Sequence of chain 1.A:
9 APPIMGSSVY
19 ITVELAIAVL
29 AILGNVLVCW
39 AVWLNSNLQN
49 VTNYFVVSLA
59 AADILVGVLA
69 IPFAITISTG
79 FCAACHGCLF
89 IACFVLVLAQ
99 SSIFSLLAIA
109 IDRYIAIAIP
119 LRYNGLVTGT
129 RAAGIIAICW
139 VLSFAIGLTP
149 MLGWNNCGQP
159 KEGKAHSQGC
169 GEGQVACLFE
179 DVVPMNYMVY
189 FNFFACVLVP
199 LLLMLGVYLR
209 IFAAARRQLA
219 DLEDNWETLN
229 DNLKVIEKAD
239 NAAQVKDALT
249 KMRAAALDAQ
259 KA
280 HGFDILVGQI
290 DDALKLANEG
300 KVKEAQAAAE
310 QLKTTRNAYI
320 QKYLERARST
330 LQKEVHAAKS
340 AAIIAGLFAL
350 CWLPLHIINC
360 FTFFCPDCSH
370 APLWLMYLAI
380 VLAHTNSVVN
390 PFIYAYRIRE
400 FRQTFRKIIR

Binding-site contacts:
Ligand atom N13 contacts residue MET375 of chain 1.A at 3.8 Å.
Ligand atom C20 contacts residue LEU354 of chain 1.A at 3.6 Å (hydrophobic).
Ligand atom C23 contacts residue MET186 of chain 1.A at 3.8 Å (hydrophobic).
Ligand atom N15 contacts residue GLU178 of chain 1.A at 2.8 Å (salt-bridge).
Ligand atom C20 contacts residue PHE177 of chain 1.A at 3.8 Å (hydrophobic).
Ligand atom C14 contacts residue PHE177 of chain 1.A at 3.4 Å (hydrophobic).
Ligand atom N10 contacts residue ILE379 of chain 1.A at 4.0 Å.
Ligand atom C24 contacts residue HIS355 of chain 1.A at 3.3 Å.
Ligand atom N12 contacts residue PHE177 of chain 1.A at 3.5 Å.
Ligand atom C23 contacts residue TRP351 of chain 1.A at 3.6 Å (hydrophobic).
Ligand atom N17 contacts residue PHE177 of chain 1.A at 3.6 Å.
Ligand atom C5 contacts residue HIS369 of chain 1.A at 3.9 Å.
Ligand atom C23 contacts residue LEU94 of chain 1.A at 3.6 Å (hydrophobic).
Ligand atom N13 contacts residue GLU178 of chain 1.A at 3.8 Å.
Ligand atom C21 contacts residue MET186 of chain 1.A at 3.6 Å (hydrophobic).
Ligand atom C22 contacts residue LEU354 of chain 1.A at 3.7 Å (hydrophobic).
Ligand atom N13 contacts residue PHE177 of chain 1.A at 3.5 Å.
Ligand atom C14 contacts residue GLU178 of chain 1.A at 3.8 Å.
Ligand atom C9 contacts residue PHE177 of chain 1.A at 3.6 Å (hydrophobic).
Ligand atom N17 contacts residue LEU354 of chain 1.A at 3.8 Å.
Ligand atom O25 contacts residue MET186 of chain 1.A at 3.3 Å.
Ligand atom C23 contacts residue HIS355 of chain 1.A at 3.9 Å.
Ligand atom C14 contacts residue MET375 of chain 1.A at 3.8 Å (hydrophobic).
Ligand atom N12 contacts residue ILE379 of chain 1.A at 3.8 Å.
Ligand atom N15 contacts residue MET375 of chain 1.A at 3.5 Å.
Ligand atom N19 contacts residue PHE177 of chain 1.A at 3.8 Å.
Ligand atom C22 contacts residue TRP351 of chain 1.A at 3.9 Å (hydrophobic).
Ligand atom O25 contacts residue ASN358 of chain 1.A at 3.1 Å (h-bond).
Ligand atom N17 contacts residue ASN358 of chain 1.A at 3.3 Å (h-bond).
Ligand atom C24 contacts residue MET186 of chain 1.A at 3.4 Å (hydrophobic).
Ligand atom C6 contacts residue GLU178 of chain 1.A at 3.6 Å.
Ligand atom N19 contacts residue LEU354 of chain 1.A at 3.8 Å.
Ligand atom C22 contacts residue LEU94 of chain 1.A at 3.6 Å (hydrophobic).
Ligand atom C18 contacts residue PHE177 of chain 1.A at 3.7 Å (hydrophobic).
Ligand atom N16 contacts residue PHE177 of chain 1.A at 3.5 Å.
Ligand atom N15 contacts residue ASN358 of chain 1.A at 2.9 Å (h-bond).
Ligand atom C11 contacts residue PHE177 of chain 1.A at 3.4 Å (hydrophobic).
Ligand atom N10 contacts residue PHE177 of chain 1.A at 3.3 Å.
Ligand atom C21 contacts residue LEU354 of chain 1.A at 3.5 Å (hydrophobic).
Ligand atom O25 contacts residue LEU354 of chain 1.A at 3.7 Å.

The small molecule below binds the protein below.
Small molecule (SMILES): Nc1nc(NCCc2ccc(O)cc2)nc2nc(-c3ccco3)nn12